Sequence of chain 1.A:
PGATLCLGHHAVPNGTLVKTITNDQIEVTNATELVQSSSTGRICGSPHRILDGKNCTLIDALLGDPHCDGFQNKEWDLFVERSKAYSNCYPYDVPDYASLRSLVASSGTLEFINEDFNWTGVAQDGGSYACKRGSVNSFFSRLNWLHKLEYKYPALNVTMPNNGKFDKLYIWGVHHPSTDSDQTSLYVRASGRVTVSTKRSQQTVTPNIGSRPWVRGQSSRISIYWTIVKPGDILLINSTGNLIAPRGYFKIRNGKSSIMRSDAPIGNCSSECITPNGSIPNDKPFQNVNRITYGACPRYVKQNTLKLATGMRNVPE

Binding-site contacts:
Ligand atom C5 contacts residue TYR131 of chain 1.A at 3.9 Å (hydrophobic).
Ligand atom O10 contacts residue LEU188 of chain 1.A at 3.6 Å.
Ligand atom O1A contacts residue TYR131 of chain 1.A at 2.7 Å (h-bond).
Ligand atom O7 contacts residue LEU188 of chain 1.A at 3.9 Å.
Ligand atom N5 contacts residue GLY129 of chain 1.A at 3.0 Å (h-bond).
Ligand atom O9 contacts residue HIS177 of chain 1.A at 3.3 Å (h-bond).
Ligand atom O1B contacts residue SER130 of chain 1.A at 2.9 Å (h-bond).
Ligand atom O1B contacts residue GLN220 of chain 1.A at 3.3 Å (h-bond).
Ligand atom C9 contacts residue TYR92 of chain 1.A at 3.6 Å (hydrophobic).
Ligand atom C8 contacts residue ASP184 of chain 1.A at 4.0 Å.
Ligand atom O3 contacts residue MAN4 of chain 2.C at 3.9 Å.
Ligand atom O1A contacts residue SER130 of chain 1.A at 3.3 Å.
Ligand atom O8 contacts residue GLN220 of chain 1.A at 3.8 Å.
Ligand atom O4 contacts residue GLY219 of chain 1.A at 3.6 Å (h-bond).
Ligand atom O9 contacts residue TYR92 of chain 1.A at 2.9 Å (h-bond).
Ligand atom C9 contacts residue LEU188 of chain 1.A at 3.9 Å (hydrophobic).
Ligand atom C5 contacts residue GLY129 of chain 1.A at 3.7 Å.
Ligand atom C1 contacts residue TYR131 of chain 1.A at 3.5 Å (hydrophobic).
Ligand atom C11 contacts residue TRP147 of chain 1.A at 3.9 Å (hydrophobic).
Ligand atom O8 contacts residue TYR92 of chain 1.A at 3.4 Å (h-bond).
Ligand atom O1B contacts residue TYR131 of chain 1.A at 3.7 Å.
Ligand atom O1A contacts residue ASN139 of chain 1.A at 4.0 Å.
Ligand atom C1 contacts residue SER130 of chain 1.A at 3.6 Å.
Ligand atom C10 contacts residue GLY129 of chain 1.A at 3.8 Å.
Ligand atom C4 contacts residue GLY129 of chain 1.A at 3.5 Å.
Ligand atom O7 contacts residue ASP184 of chain 1.A at 3.5 Å (salt-bridge).
Ligand atom O4 contacts residue TYR131 of chain 1.A at 3.5 Å (h-bond).
Ligand atom C3 contacts residue ASP184 of chain 1.A at 3.9 Å.
Ligand atom C9 contacts residue HIS177 of chain 1.A at 3.3 Å.
Ligand atom N5 contacts residue TRP147 of chain 1.A at 4.0 Å.
Ligand atom N2 contacts residue ASP184 of chain 1.A at 3.6 Å.
Ligand atom C11 contacts residue GLY129 of chain 1.A at 3.7 Å.
Ligand atom C8 contacts residue LEU188 of chain 1.A at 3.5 Å (hydrophobic).
Ligand atom C4 contacts residue TYR131 of chain 1.A at 3.5 Å (hydrophobic).
Ligand atom C10 contacts residue LEU188 of chain 1.A at 4.0 Å (hydrophobic).
Ligand atom C11 contacts residue GLY128 of chain 1.A at 3.6 Å.
Ligand atom C6 contacts residue TYR131 of chain 1.A at 3.2 Å (hydrophobic).
Ligand atom C8 contacts residue SER187 of chain 1.A at 3.8 Å.
Ligand atom C9 contacts residue ASP184 of chain 1.A at 4.0 Å.
Ligand atom O9 contacts residue SER222 of chain 1.A at 3.1 Å (h-bond).

The protein below binds the small molecule below.
Small molecule (SMILES): CC(=O)N[C@H]1[C@H]([C@H](O)[C@H](O)CO)O[C@@](OC[C@H]2O[C@@H](O[C@H]3[C@H](O)[C@@H](NC(C)=O)CO[C@@H]3CO)[C@H](O)[C@@H](O)[C@H]2O)(C(=O)O)C[C@@H]1O